A small-molecule ligand and the protein it binds are described below.
Small molecule (SMILES): CCC(=O)Nc1ccccc1Nc1nc(NC2CCOCC2)ncc1Cl

Binding-site contacts:
Ligand atom N2 contacts residue ALA42 of chain 1.A at 3.9 Å.
Ligand atom C6 contacts residue VAL29 of chain 1.A at 3.7 Å (hydrophobic).
Ligand atom C15 contacts residue GLU99 of chain 1.A at 3.8 Å.
Ligand atom O1 contacts residue GLU99 of chain 1.A at 3.7 Å.
Ligand atom C1 contacts residue CYS156 of chain 1.A at 2.7 Å (hydrophobic).
Ligand atom O1 contacts residue LYS104 of chain 1.A at 3.1 Å (salt-bridge).
Ligand atom C1 contacts residue SER143 of chain 1.A at 3.9 Å.
Ligand atom C5 contacts residue GLU23 of chain 1.A at 3.6 Å.
Ligand atom C11 contacts residue MET98 of chain 1.A at 3.7 Å (hydrophobic).
Ligand atom O1 contacts residue THR100 of chain 1.A at 3.6 Å.
Ligand atom C16 contacts residue ASP101 of chain 1.A at 4.0 Å.
Ligand atom C contacts residue CYS156 of chain 1.A at 1.8 Å (hydrophobic).
Ligand atom C11 contacts residue ALA42 of chain 1.A at 3.4 Å (hydrophobic).
Ligand atom N2 contacts residue ASP96 of chain 1.A at 3.7 Å.
Ligand atom C16 contacts residue THR100 of chain 1.A at 4.0 Å.
Ligand atom N4 contacts residue MET98 of chain 1.A at 3.0 Å (h-bond).
Ligand atom CL contacts residue GLN95 of chain 1.A at 3.0 Å.
Ligand atom C4 contacts residue GLU23 of chain 1.A at 3.9 Å.
Ligand atom C12 contacts residue MET98 of chain 1.A at 3.8 Å (hydrophobic).
Ligand atom C7 contacts residue ILE21 of chain 1.A at 3.9 Å (hydrophobic).
Ligand atom C6 contacts residue ILE21 of chain 1.A at 3.7 Å (hydrophobic).
Ligand atom C17 contacts residue THR100 of chain 1.A at 3.9 Å.
Ligand atom C14 contacts residue MET98 of chain 1.A at 3.4 Å (hydrophobic).
Ligand atom CL contacts residue LEU146 of chain 1.A at 3.8 Å.
Ligand atom C contacts residue ASP157 of chain 1.A at 3.8 Å.
Ligand atom C1 contacts residue ASN144 of chain 1.A at 3.9 Å.
Ligand atom C10 contacts residue LEU146 of chain 1.A at 3.7 Å (hydrophobic).
Ligand atom C10 contacts residue ALA42 of chain 1.A at 3.7 Å (hydrophobic).
Ligand atom C16 contacts residue LYS104 of chain 1.A at 3.8 Å.
Ligand atom N2 contacts residue LEU97 of chain 1.A at 3.8 Å.
Ligand atom C11 contacts residue LEU146 of chain 1.A at 3.9 Å (hydrophobic).
Ligand atom N2 contacts residue MET98 of chain 1.A at 2.9 Å (h-bond).
Ligand atom C13 contacts residue ILE21 of chain 1.A at 3.7 Å (hydrophobic).
Ligand atom C15 contacts residue ILE21 of chain 1.A at 3.7 Å (hydrophobic).
Ligand atom C7 contacts residue VAL29 of chain 1.A at 3.5 Å (hydrophobic).
Ligand atom C14 contacts residue GLU99 of chain 1.A at 3.6 Å.
Ligand atom C13 contacts residue MET98 of chain 1.A at 3.7 Å (hydrophobic).
Ligand atom C14 contacts residue ILE21 of chain 1.A at 3.8 Å (hydrophobic).
Ligand atom C11 contacts residue ASP96 of chain 1.A at 3.2 Å.
Ligand atom C4 contacts residue GLY24 of chain 1.A at 3.9 Å.

Sequence of chain 1.A:
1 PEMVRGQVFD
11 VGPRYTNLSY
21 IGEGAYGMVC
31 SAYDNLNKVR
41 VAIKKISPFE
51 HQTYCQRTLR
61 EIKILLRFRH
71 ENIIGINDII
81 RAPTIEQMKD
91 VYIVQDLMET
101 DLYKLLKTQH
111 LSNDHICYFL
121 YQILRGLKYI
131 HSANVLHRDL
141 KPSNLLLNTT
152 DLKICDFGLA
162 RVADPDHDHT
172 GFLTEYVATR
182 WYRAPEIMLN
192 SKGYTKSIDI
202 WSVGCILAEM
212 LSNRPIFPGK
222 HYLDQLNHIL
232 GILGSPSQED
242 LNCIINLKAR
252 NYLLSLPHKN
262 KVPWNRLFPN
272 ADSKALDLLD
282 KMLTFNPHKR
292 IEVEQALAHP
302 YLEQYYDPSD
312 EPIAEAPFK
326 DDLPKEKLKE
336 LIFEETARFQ